Sequence of chain 2.A:
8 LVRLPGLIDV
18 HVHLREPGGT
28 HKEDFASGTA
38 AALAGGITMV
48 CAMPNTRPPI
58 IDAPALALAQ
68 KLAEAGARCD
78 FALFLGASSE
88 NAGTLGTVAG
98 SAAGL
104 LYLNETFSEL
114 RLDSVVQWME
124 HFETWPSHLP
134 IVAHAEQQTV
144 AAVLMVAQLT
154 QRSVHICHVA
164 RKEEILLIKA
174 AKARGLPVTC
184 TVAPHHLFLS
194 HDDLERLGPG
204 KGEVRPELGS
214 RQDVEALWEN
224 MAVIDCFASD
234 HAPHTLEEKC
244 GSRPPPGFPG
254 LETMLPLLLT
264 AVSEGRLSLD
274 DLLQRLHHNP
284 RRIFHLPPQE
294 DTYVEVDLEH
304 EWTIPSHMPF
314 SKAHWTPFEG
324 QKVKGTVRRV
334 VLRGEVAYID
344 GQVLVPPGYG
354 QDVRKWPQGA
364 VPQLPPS

Binding-site contacts:
Ligand atom O5 contacts residue ASP233 of chain 2.A at 3.1 Å (salt-bridge).
Ligand atom N1 contacts residue PRO249 of chain 2.A at 3.1 Å (h-bond).
Ligand atom O62 contacts residue ALA235 of chain 2.A at 3.5 Å.
Ligand atom O61 contacts residue ASN52 of chain 2.A at 2.9 Å (h-bond).
Ligand atom C2 contacts residue PRO249 of chain 2.A at 3.6 Å (hydrophobic).
Ligand atom N3 contacts residue ARG208 of chain 2.A at 2.6 Å (salt-bridge).
Ligand atom O61 contacts residue PHE110 of chain 2.A at 3.7 Å.
Ligand atom O5 contacts residue HIS161 of chain 2.A at 3.5 Å (h-bond).
Ligand atom N3 contacts residue ASP233 of chain 2.A at 2.9 Å (salt-bridge).
Ligand atom C4 contacts residue ZN1 of chain 2.C at 3.1 Å.
Ligand atom O4 contacts residue THR109 of chain 2.A at 2.5 Å (h-bond).
Ligand atom O2 contacts residue ARG208 of chain 2.A at 2.8 Å (salt-bridge).
Ligand atom O62 contacts residue PRO249 of chain 2.A at 3.2 Å (h-bond).
Ligand atom C2 contacts residue ARG208 of chain 2.A at 3.6 Å.
Ligand atom O5 contacts residue HIS18 of chain 2.A at 3.6 Å.
Ligand atom O62 contacts residue ARG22 of chain 2.A at 2.7 Å (salt-bridge).
Ligand atom O4 contacts residue ZN1 of chain 2.B at 2.3 Å.
Ligand atom C2 contacts residue GLY250 of chain 2.A at 3.7 Å.
Ligand atom C4 contacts residue THR109 of chain 2.A at 3.4 Å.
Ligand atom C6 contacts residue ALA235 of chain 2.A at 3.7 Å (hydrophobic).
Ligand atom O5 contacts residue ZN1 of chain 2.B at 2.4 Å.
Ligand atom C61 contacts residue ARG22 of chain 2.A at 3.5 Å.
Ligand atom O2 contacts residue GLY250 of chain 2.A at 3.1 Å (h-bond).
Ligand atom O5 contacts residue HIS20 of chain 2.A at 3.5 Å (h-bond).
Ligand atom C4 contacts residue ZN1 of chain 2.B at 2.7 Å.
Ligand atom O61 contacts residue ARG22 of chain 2.A at 2.9 Å (salt-bridge).
Ligand atom C5 contacts residue THR109 of chain 2.A at 3.4 Å.
Ligand atom O61 contacts residue HIS20 of chain 2.A at 3.2 Å (h-bond).
Ligand atom C61 contacts residue PHE110 of chain 2.A at 3.7 Å (hydrophobic).
Ligand atom O4 contacts residue HIS137 of chain 2.A at 2.9 Å (h-bond).
Ligand atom O2 contacts residue PRO249 of chain 2.A at 3.1 Å.
Ligand atom C61 contacts residue ALA235 of chain 2.A at 3.6 Å (hydrophobic).
Ligand atom O4 contacts residue KCX103 of chain 2.A at 3.7 Å.
Ligand atom O62 contacts residue HIS237 of chain 2.A at 3.0 Å (h-bond).
Ligand atom O2 contacts residue VAL207 of chain 2.A at 3.6 Å.
Ligand atom C5 contacts residue ZN1 of chain 2.C at 3.7 Å.
Ligand atom C4 contacts residue KCX103 of chain 2.A at 3.4 Å.
Ligand atom O5 contacts residue KCX103 of chain 2.A at 2.9 Å (h-bond).
Ligand atom O62 contacts residue PHE110 of chain 2.A at 3.5 Å.
Ligand atom O5 contacts residue ZN1 of chain 2.C at 2.1 Å.

This protein binds this small molecule.
Small molecule (SMILES): NC(=O)N[C@@H](CC(=O)O)C(=O)O